Sequence of chain 1.B:
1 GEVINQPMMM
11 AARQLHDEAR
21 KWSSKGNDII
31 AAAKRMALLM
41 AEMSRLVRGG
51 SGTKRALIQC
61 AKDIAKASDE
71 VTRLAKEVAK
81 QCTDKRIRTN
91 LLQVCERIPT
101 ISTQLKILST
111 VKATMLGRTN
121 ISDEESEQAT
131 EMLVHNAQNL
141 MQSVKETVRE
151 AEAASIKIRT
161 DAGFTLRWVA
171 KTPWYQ

Binding-site contacts:
Ligand atom C2A contacts residue ARG167 of chain 1.A at 4.4 Å.
Ligand atom C1 contacts residue LYS25 of chain 1.A at 4.5 Å.
Ligand atom O43 contacts residue LYS171 of chain 1.A at 2.7 Å (salt-bridge).
Ligand atom O51 contacts residue LYS34 of chain 1.B at 3.9 Å.
Ligand atom P4 contacts residue LYS34 of chain 1.A at 4.4 Å.
Ligand atom O53 contacts residue SER24 of chain 1.B at 4.3 Å.
Ligand atom C3A contacts residue LYS25 of chain 1.A at 4.4 Å.
Ligand atom O42 contacts residue SER24 of chain 1.A at 3.7 Å.
Ligand atom C2C contacts residue LYS25 of chain 1.A at 4.2 Å.
Ligand atom O41 contacts residue LYS171 of chain 1.A at 4.0 Å.
Ligand atom P4 contacts residue SER24 of chain 1.A at 4.5 Å.
Ligand atom C2A contacts residue LYS25 of chain 1.A at 3.6 Å.
Ligand atom O2C contacts residue LYS25 of chain 1.A at 3.5 Å (salt-bridge).
Ligand atom O41 contacts residue LYS34 of chain 1.A at 4.4 Å.
Ligand atom O13 contacts residue LYS25 of chain 1.A at 3.6 Å (salt-bridge).
Ligand atom O2 contacts residue LYS25 of chain 1.B at 3.6 Å.
Ligand atom C3A contacts residue ARG167 of chain 1.A at 4.1 Å.
Ligand atom O43 contacts residue LYS34 of chain 1.A at 4.0 Å.
Ligand atom O42 contacts residue LYS34 of chain 1.A at 4.3 Å.
Ligand atom C4A contacts residue LYS25 of chain 1.A at 4.0 Å.
Ligand atom C1A contacts residue LYS25 of chain 1.A at 3.6 Å.
Ligand atom O5 contacts residue LYS171 of chain 1.B at 4.2 Å.
Ligand atom O3 contacts residue LYS25 of chain 1.B at 3.8 Å.
Ligand atom P4 contacts residue LYS171 of chain 1.A at 4.0 Å.
Ligand atom C1C contacts residue LYS25 of chain 1.A at 3.8 Å.
Ligand atom P5 contacts residue LYS171 of chain 1.B at 4.2 Å.
Ligand atom O51 contacts residue LYS171 of chain 1.B at 3.4 Å (salt-bridge).
Ligand atom O1A contacts residue LYS25 of chain 1.A at 4.2 Å.
Ligand atom O41 contacts residue SER24 of chain 1.A at 4.3 Å.

Sequence of chain 1.A:
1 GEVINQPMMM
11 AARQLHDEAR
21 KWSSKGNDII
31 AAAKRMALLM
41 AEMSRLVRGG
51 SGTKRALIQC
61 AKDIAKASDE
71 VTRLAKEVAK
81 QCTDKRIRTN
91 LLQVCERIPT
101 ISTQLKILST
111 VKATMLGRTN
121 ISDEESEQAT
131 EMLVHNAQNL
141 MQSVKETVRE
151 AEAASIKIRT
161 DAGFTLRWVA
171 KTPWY

A protein and the small-molecule ligand that binds it are described below.
Small molecule (SMILES): CCCCCCCC(=O)OC[C@H](COP(=O)(O)O[C@@H]1[C@H](O)[C@H](O)[C@@H](OP(=O)(O)O)[C@H](OP(=O)(O)O)[C@H]1O)OC(=O)CCCCCCC